Sequence of chain 1.B:
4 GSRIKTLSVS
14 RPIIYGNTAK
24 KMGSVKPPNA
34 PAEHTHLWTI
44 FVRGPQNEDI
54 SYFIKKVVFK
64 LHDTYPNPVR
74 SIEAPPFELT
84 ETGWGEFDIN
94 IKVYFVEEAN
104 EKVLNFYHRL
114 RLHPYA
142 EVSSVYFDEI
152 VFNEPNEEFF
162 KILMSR

Binding-site contacts:
Ligand atom CB contacts residue SO41 of chain 1.N at 3.8 Å.
Ligand atom OH contacts residue TYR68 of chain 1.B at 3.4 Å (h-bond).
Ligand atom O contacts residue GLY88 of chain 1.B at 3.2 Å.
Ligand atom NZ contacts residue THR67 of chain 1.B at 2.8 Å (h-bond).
Ligand atom N contacts residue GLU89 of chain 1.B at 3.0 Å (salt-bridge).
Ligand atom CD contacts residue TRP87 of chain 1.B at 3.3 Å (hydrophobic).
Ligand atom CB contacts residue GLU89 of chain 1.B at 3.8 Å.
Ligand atom OH contacts residue GLY86 of chain 1.B at 3.2 Å.
Ligand atom CH contacts residue TRP87 of chain 1.B at 3.4 Å (hydrophobic).
Ligand atom CG contacts residue TRP87 of chain 1.B at 3.5 Å (hydrophobic).
Ligand atom CA contacts residue TRP87 of chain 1.B at 3.7 Å (hydrophobic).
Ligand atom O contacts residue HIS116 of chain 1.B at 3.5 Å.
Ligand atom CE contacts residue GLY88 of chain 1.B at 3.7 Å.
Ligand atom CB contacts residue HIS65 of chain 1.B at 3.6 Å.
Ligand atom CD contacts residue TRP87 of chain 1.B at 3.8 Å (hydrophobic).
Ligand atom CH3 contacts residue TYR68 of chain 1.B at 3.3 Å (hydrophobic).
Ligand atom C contacts residue GLU89 of chain 1.B at 3.9 Å.
Ligand atom CB contacts residue HIS116 of chain 1.B at 3.7 Å.
Ligand atom N contacts residue TRP87 of chain 1.B at 3.8 Å.
Ligand atom CE contacts residue TRP87 of chain 1.B at 3.6 Å (hydrophobic).
Ligand atom CH contacts residue TYR68 of chain 1.B at 3.5 Å (hydrophobic).
Ligand atom CD contacts residue HIS65 of chain 1.B at 3.6 Å.
Ligand atom O contacts residue PRO117 of chain 1.B at 3.5 Å.
Ligand atom CG contacts residue GLU89 of chain 1.B at 3.6 Å.
Ligand atom CH contacts residue THR67 of chain 1.B at 3.7 Å.
Ligand atom CD contacts residue THR67 of chain 1.B at 3.7 Å.
Ligand atom CH3 contacts residue TRP87 of chain 1.B at 3.8 Å (hydrophobic).
Ligand atom CH3 contacts residue THR67 of chain 1.B at 3.4 Å.
Ligand atom OH contacts residue GLY88 of chain 1.B at 3.2 Å (h-bond).
Ligand atom CA contacts residue GLU89 of chain 1.B at 3.0 Å.
Ligand atom NZ contacts residue TRP87 of chain 1.B at 3.7 Å.
Ligand atom OH contacts residue TRP87 of chain 1.B at 2.5 Å (h-bond).
Ligand atom CA contacts residue SO41 of chain 1.N at 3.5 Å.
Ligand atom CG contacts residue HIS39 of chain 1.B at 3.8 Å.
Ligand atom O contacts residue GLU89 of chain 1.B at 2.7 Å (salt-bridge).
Ligand atom CB contacts residue GLU89 of chain 1.B at 3.7 Å.
Ligand atom C contacts residue GLY88 of chain 1.B at 3.8 Å.
Ligand atom N contacts residue SO41 of chain 1.N at 2.6 Å (h-bond).
Ligand atom C contacts residue GLU89 of chain 1.B at 3.5 Å.
Ligand atom N contacts residue HIS116 of chain 1.B at 3.6 Å.

This small molecule binds to this protein.
Small molecule (SMILES): CC(=O)NCCCC[C@H](N)C(=O)N[C@@H](CO)C(=O)N[C@@H](C)C(=O)N1CCC[C@H]1C(=O)N[C@@H](C)C=O